Binding-site contacts:
Ligand atom O5' contacts residue LYS89 of chain 32.C at 3.2 Å (salt-bridge).
Ligand atom N1 contacts residue SER47 of chain 58.C at 2.7 Å (h-bond).
Ligand atom O5' contacts residue LYS57 of chain 32.C at 2.8 Å (salt-bridge).
Ligand atom OP1 contacts residue LYS57 of chain 32.C at 2.9 Å.
Ligand atom OP2 contacts residue THR91 of chain 32.C at 3.7 Å.
Ligand atom OP2 contacts residue LYS57 of chain 32.C at 3.5 Å (salt-bridge).
Ligand atom N6 contacts residue CYS46 of chain 58.C at 3.6 Å (h-bond).
Ligand atom C5' contacts residue ARG49 of chain 32.C at 2.6 Å.
Ligand atom N6 contacts residue THR45 of chain 58.C at 2.8 Å (h-bond).
Ligand atom OP1 contacts residue ASN55 of chain 32.C at 3.0 Å (h-bond).
Ligand atom P contacts residue LYS57 of chain 32.C at 3.1 Å.
Ligand atom N7 contacts residue LYS61 of chain 58.C at 3.4 Å.
Ligand atom P contacts residue SER51 of chain 32.C at 3.2 Å.
Ligand atom O3' contacts residue SER51 of chain 32.C at 3.3 Å (h-bond).
Ligand atom OP2 contacts residue LYS57 of chain 32.C at 3.0 Å (salt-bridge).
Ligand atom OP2 contacts residue TYR85 of chain 58.C at 2.6 Å (h-bond).
Ligand atom N7 contacts residue TYR85 of chain 58.C at 3.8 Å.
Ligand atom C2 contacts residue SER47 of chain 58.C at 3.2 Å.
Ligand atom C6 contacts residue THR59 of chain 58.C at 3.5 Å.
Ligand atom OP1 contacts residue ASN55 of chain 32.C at 3.2 Å.
Ligand atom OP1 contacts residue ARG49 of chain 32.C at 2.6 Å (salt-bridge).
Ligand atom OP2 contacts residue LYS43 of chain 58.C at 2.7 Å (salt-bridge).
Ligand atom O3' contacts residue ARG49 of chain 32.C at 3.6 Å (salt-bridge).
Ligand atom OP1 contacts residue SER51 of chain 32.C at 2.7 Å (h-bond).
Ligand atom C5' contacts residue LYS57 of chain 32.C at 3.8 Å.
Ligand atom O5' contacts residue ARG49 of chain 32.C at 3.6 Å (salt-bridge).
Ligand atom N9 contacts residue LYS61 of chain 58.C at 3.8 Å.
Ligand atom N7 contacts residue THR45 of chain 58.C at 2.7 Å (h-bond).
Ligand atom N6 contacts residue THR59 of chain 58.C at 2.7 Å (h-bond).
Ligand atom C6 contacts residue THR45 of chain 58.C at 3.4 Å.
Ligand atom C4' contacts residue ARG49 of chain 32.C at 3.6 Å.
Ligand atom OP1 contacts residue LYS89 of chain 32.C at 3.5 Å (salt-bridge).
Ligand atom C5 contacts residue THR45 of chain 58.C at 3.4 Å.
Ligand atom OP1 contacts residue SER52 of chain 32.C at 3.1 Å.
Ligand atom O4' contacts residue LYS61 of chain 58.C at 3.7 Å.
Ligand atom C8 contacts residue LYS61 of chain 58.C at 3.6 Å.
Ligand atom OP2 contacts residue LYS89 of chain 32.C at 3.5 Å (salt-bridge).
Ligand atom P contacts residue ARG49 of chain 32.C at 3.7 Å.
Ligand atom N1 contacts residue THR59 of chain 58.C at 3.4 Å.
Ligand atom OP2 contacts residue SER51 of chain 32.C at 3.3 Å (h-bond).

Sequence of chain 32.C:
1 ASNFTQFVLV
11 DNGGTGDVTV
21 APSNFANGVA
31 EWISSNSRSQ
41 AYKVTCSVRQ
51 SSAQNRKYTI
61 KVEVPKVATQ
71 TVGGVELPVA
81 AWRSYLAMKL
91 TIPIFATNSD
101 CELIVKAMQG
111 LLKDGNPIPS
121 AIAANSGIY

Sequence of chain 58.C:
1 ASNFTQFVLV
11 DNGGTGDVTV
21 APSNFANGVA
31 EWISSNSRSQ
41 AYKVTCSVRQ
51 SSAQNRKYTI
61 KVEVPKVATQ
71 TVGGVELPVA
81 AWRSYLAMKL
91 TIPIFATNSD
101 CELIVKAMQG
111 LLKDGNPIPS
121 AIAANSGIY

The small molecule below binds the protein below.
Small molecule (SMILES): Nc1ccn([C@@H]2O[C@H](CO[P](=O)(O)O[C@H]3[C@@H](O)[C@H](n4cnc5c(N)ncnc54)O[C@@H]3CO[P](=O)(O)O[C@H]3[C@@H](O)[C@H](n4cnc5c(=O)nc(N)[nH]c54)O[C@@H]3CO[P](=O)(O)O[C@H]3[C@@H](O)[C@H](n4cnc5c(N)ncnc54)O[C@@H]3CO[P](=O)(O)O[C@H]3[C@@H](O)[C@H](n4cnc5c(N)ncnc54)O[C@@H]3CO[P](=O)(O)O[C@H]3[C@@H](O)[C@H](n4ccc(=O)[nH]c4=O)O[C@@H]3CO[P](=O)(O)O[C@H]3[C@@H](O)[C@H](n4ccc(N)nc4=O)O[C@@H]3CO[P](=O)(O)O[C@H]3[C@@H](O)[C@H](n4ccc(=O)[nH]c4=O)O[C@@H]3CO[P](=O)(O)O[C@H]3[C@@H](O)[C@H](n4cnc5c(=O)nc(N)[nH]c54)O[C@@H]3CO)[C@@H](O)[C@H]2O)c(=O)n1